A small-molecule ligand and the protein it binds are described below.
Small molecule (SMILES): Nc1ncnc2c1ncn2[C@@H]1O[C@H](COP(=O)(O)OP(=O)(O)OP(O)(O)=S)[C@@H](O)[C@H]1O

Binding-site contacts:
Ligand atom N6 contacts residue ASN101 of chain 1.B at 3.0 Å (h-bond).
Ligand atom S1G contacts residue DP61 of chain 1.M at 3.4 Å.
Ligand atom C6 contacts residue LEU65 of chain 1.B at 3.5 Å (hydrophobic).
Ligand atom C6 contacts residue ALA115 of chain 1.B at 3.1 Å (hydrophobic).
Ligand atom C5 contacts residue ALA115 of chain 1.B at 3.1 Å (hydrophobic).
Ligand atom O3B contacts residue ALA110 of chain 1.B at 2.8 Å.
Ligand atom O2' contacts residue GLU74 of chain 1.B at 2.6 Å (salt-bridge).
Ligand atom N7 contacts residue ALA115 of chain 1.B at 3.5 Å.
Ligand atom C8 contacts residue THR105 of chain 1.B at 3.4 Å.
Ligand atom O3B contacts residue SER112 of chain 1.B at 3.2 Å (h-bond).
Ligand atom O3' contacts residue GLU74 of chain 1.B at 3.2 Å (salt-bridge).
Ligand atom N7 contacts residue ASN101 of chain 1.B at 2.8 Å (h-bond).
Ligand atom PG contacts residue ALA110 of chain 1.B at 3.5 Å.
Ligand atom O1A contacts residue DP61 of chain 1.M at 3.3 Å (h-bond).
Ligand atom O3G contacts residue DP61 of chain 1.M at 2.2 Å (h-bond).
Ligand atom O2G contacts residue DP61 of chain 1.M at 3.3 Å (h-bond).
Ligand atom O1A contacts residue SER197 of chain 1.B at 2.6 Å (h-bond).
Ligand atom O2B contacts residue ALA106 of chain 1.B at 3.4 Å (h-bond).
Ligand atom O2G contacts residue ALA110 of chain 1.B at 3.4 Å.
Ligand atom O1A contacts residue SER112 of chain 1.B at 2.9 Å (h-bond).
Ligand atom O3B contacts residue SER111 of chain 1.B at 3.0 Å (h-bond).
Ligand atom O3G contacts residue SER197 of chain 1.B at 3.1 Å (h-bond).
Ligand atom N6 contacts residue SER99 of chain 1.B at 2.9 Å (h-bond).
Ligand atom O2A contacts residue LYS193 of chain 1.B at 2.6 Å (salt-bridge).
Ligand atom O1B contacts residue LYS193 of chain 1.B at 2.9 Å (salt-bridge).
Ligand atom O3' contacts residue LYS77 of chain 1.B at 3.1 Å (salt-bridge).
Ligand atom O1B contacts residue GLY108 of chain 1.B at 3.4 Å (h-bond).
Ligand atom N6 contacts residue LEU65 of chain 1.B at 3.4 Å.
Ligand atom C5' contacts residue ALA106 of chain 1.B at 3.5 Å (hydrophobic).
Ligand atom PG contacts residue DP61 of chain 1.M at 3.4 Å.
Ligand atom O2G contacts residue SER146 of chain 1.B at 3.1 Å (h-bond).
Ligand atom PB contacts residue SER111 of chain 1.B at 3.4 Å.
Ligand atom C8 contacts residue SER111 of chain 1.B at 3.2 Å.
Ligand atom N6 contacts residue THR48 of chain 1.B at 3.5 Å.
Ligand atom O2B contacts residue ALA110 of chain 1.B at 3.5 Å (h-bond).
Ligand atom O3A contacts residue SER112 of chain 1.B at 2.8 Å (h-bond).
Ligand atom PA contacts residue SER112 of chain 1.B at 3.3 Å.
Ligand atom O2G contacts residue SER112 of chain 1.B at 3.5 Å.
Ligand atom O3G contacts residue SER112 of chain 1.B at 2.8 Å (h-bond).
Ligand atom O2B contacts residue SER111 of chain 1.B at 2.6 Å (h-bond).

Sequence of chain 1.B:
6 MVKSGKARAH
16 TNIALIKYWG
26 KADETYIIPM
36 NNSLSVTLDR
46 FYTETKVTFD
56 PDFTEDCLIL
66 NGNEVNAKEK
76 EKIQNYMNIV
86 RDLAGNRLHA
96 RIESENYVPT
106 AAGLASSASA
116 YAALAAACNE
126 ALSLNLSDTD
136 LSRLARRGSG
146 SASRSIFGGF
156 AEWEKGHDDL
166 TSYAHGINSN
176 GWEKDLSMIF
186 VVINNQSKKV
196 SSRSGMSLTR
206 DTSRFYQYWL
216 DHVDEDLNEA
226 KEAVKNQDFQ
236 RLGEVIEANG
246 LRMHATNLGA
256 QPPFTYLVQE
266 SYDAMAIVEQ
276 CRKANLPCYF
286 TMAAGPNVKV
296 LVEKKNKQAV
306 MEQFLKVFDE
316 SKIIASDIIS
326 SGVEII